Sequence of chain 1.G:
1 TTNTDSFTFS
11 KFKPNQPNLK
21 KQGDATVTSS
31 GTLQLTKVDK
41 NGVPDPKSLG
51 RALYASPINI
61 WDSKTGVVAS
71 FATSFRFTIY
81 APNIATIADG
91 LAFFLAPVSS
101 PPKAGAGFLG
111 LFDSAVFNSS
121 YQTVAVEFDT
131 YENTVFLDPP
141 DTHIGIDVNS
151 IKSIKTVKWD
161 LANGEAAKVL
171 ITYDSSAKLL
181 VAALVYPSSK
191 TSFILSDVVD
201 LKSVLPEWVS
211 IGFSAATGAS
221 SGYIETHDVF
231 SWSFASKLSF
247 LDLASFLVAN

Binding-site contacts:
Ligand atom C5 contacts residue SER120 of chain 1.G at 3.9 Å.
Ligand atom C2 contacts residue ASN118 of chain 1.G at 2.4 Å.
Ligand atom C4 contacts residue ASN118 of chain 1.G at 4.2 Å.
Ligand atom C7 contacts residue PHE117 of chain 1.G at 4.3 Å (hydrophobic).
Ligand atom C5 contacts residue ASN118 of chain 1.G at 3.6 Å.
Ligand atom C6 contacts residue SER120 of chain 1.G at 4.2 Å.
Ligand atom O7 contacts residue VAL116 of chain 1.G at 3.5 Å.
Ligand atom C7 contacts residue ASN118 of chain 1.G at 3.1 Å.
Ligand atom O7 contacts residue PHE117 of chain 1.G at 3.4 Å (h-bond).
Ligand atom N2 contacts residue ASN118 of chain 1.G at 2.9 Å (h-bond).
Ligand atom C1 contacts residue SER120 of chain 1.G at 3.9 Å.
Ligand atom O7 contacts residue ASN118 of chain 1.G at 2.9 Å (h-bond).
Ligand atom O5 contacts residue SER120 of chain 1.G at 3.6 Å.
Ligand atom C1 contacts residue ASN118 of chain 1.G at 1.4 Å.
Ligand atom C8 contacts residue ASN118 of chain 1.G at 4.4 Å.
Ligand atom C3 contacts residue ASN118 of chain 1.G at 3.8 Å.
Ligand atom O5 contacts residue ASN118 of chain 1.G at 2.3 Å (h-bond).

The protein below binds the small molecule below.
Small molecule (SMILES): CC(=O)N[C@H]1[C@H](O[C@H]2[C@H](O)[C@@H](NC(C)=O)CO[C@@H]2CO)O[C@H](CO)[C@@H](O)[C@@H]1O